Binding-site contacts:
Ligand atom O8 contacts residue GLN190 of chain 2.A at 2.9 Å (h-bond).
Ligand atom O4 contacts residue PRO226 of chain 2.A at 3.5 Å.
Ligand atom O6 contacts residue MN1 of chain 2.B at 2.2 Å.
Ligand atom C1 contacts residue GLN190 of chain 2.A at 3.5 Å.
Ligand atom O9 contacts residue MET225 of chain 2.A at 3.2 Å.
Ligand atom C28 contacts residue PHE437 of chain 2.A at 3.4 Å (hydrophobic).
Ligand atom C10 contacts residue ILE327 of chain 2.A at 3.4 Å (hydrophobic).
Ligand atom O10 contacts residue GLU282 of chain 2.A at 3.5 Å.
Ligand atom N2 contacts residue GLN190 of chain 2.A at 3.2 Å (h-bond).
Ligand atom N2 contacts residue ILE171 of chain 2.A at 3.4 Å (h-bond).
Ligand atom C19 contacts residue ILE171 of chain 2.A at 3.3 Å (hydrophobic).
Ligand atom O10 contacts residue ARG173 of chain 2.A at 3.0 Å (salt-bridge).
Ligand atom O4 contacts residue HIS191 of chain 2.A at 3.5 Å (h-bond).
Ligand atom O9 contacts residue PRO226 of chain 2.A at 3.3 Å (h-bond).
Ligand atom C11 contacts residue SER224 of chain 2.A at 3.5 Å.
Ligand atom O6 contacts residue K1 of chain 2.C at 2.9 Å.
Ligand atom O7 contacts residue ILE171 of chain 2.A at 2.8 Å (h-bond).
Ligand atom C2 contacts residue ALA172 of chain 2.A at 3.5 Å (hydrophobic).
Ligand atom O6 contacts residue ASN168 of chain 2.A at 2.9 Å (h-bond).
Ligand atom O5 contacts residue HIS191 of chain 2.A at 2.8 Å (h-bond).
Ligand atom O3 contacts residue K1 of chain 2.C at 3.0 Å.
Ligand atom N4 contacts residue ILE171 of chain 2.A at 3.4 Å (h-bond).
Ligand atom C25 contacts residue LEU439 of chain 2.A at 3.5 Å (hydrophobic).
Ligand atom O6 contacts residue HIS191 of chain 2.A at 3.1 Å (h-bond).
Ligand atom O4 contacts residue LYS391 of chain 2.A at 2.7 Å (salt-bridge).
Ligand atom P1 contacts residue K1 of chain 2.C at 3.4 Å.
Ligand atom C2 contacts residue ARG173 of chain 2.A at 3.4 Å.
Ligand atom C26 contacts residue PHE437 of chain 2.A at 3.4 Å (hydrophobic).
Ligand atom O3 contacts residue SER223 of chain 2.A at 3.4 Å (h-bond).
Ligand atom O11 contacts residue MET283 of chain 2.A at 3.1 Å (h-bond).
Ligand atom O2 contacts residue ARG173 of chain 2.A at 2.7 Å (salt-bridge).
Ligand atom O1 contacts residue GLN190 of chain 2.A at 2.9 Å (h-bond).
Ligand atom C4 contacts residue ILE171 of chain 2.A at 3.4 Å (hydrophobic).
Ligand atom C27 contacts residue PHE437 of chain 2.A at 3.2 Å (hydrophobic).
Ligand atom O7 contacts residue SER223 of chain 2.A at 3.5 Å (h-bond).
Ligand atom P1 contacts residue MN1 of chain 2.B at 3.4 Å.
Ligand atom C12 contacts residue THR153 of chain 2.A at 3.4 Å.
Ligand atom C6 contacts residue ILE327 of chain 2.A at 3.5 Å (hydrophobic).
Ligand atom O6 contacts residue GLU233 of chain 2.A at 3.1 Å (salt-bridge).
Ligand atom O3 contacts residue SER170 of chain 2.A at 3.2 Å.

Sequence of chain 2.A:
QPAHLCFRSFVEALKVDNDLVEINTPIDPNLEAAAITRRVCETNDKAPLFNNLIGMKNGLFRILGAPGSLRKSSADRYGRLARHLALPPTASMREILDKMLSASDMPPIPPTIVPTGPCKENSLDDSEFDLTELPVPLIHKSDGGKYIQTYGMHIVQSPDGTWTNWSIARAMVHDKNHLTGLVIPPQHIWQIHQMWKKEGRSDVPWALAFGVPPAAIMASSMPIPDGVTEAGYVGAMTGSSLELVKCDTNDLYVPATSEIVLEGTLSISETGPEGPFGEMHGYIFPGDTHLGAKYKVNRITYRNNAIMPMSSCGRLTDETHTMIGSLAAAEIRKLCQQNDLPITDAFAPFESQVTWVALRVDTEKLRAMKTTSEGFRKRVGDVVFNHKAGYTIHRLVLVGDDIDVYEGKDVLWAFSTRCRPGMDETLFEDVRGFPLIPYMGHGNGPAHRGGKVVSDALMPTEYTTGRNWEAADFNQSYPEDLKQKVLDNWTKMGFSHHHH

This protein binds this small molecule.
Small molecule (SMILES): Cc1cc2c3c(c1C)C(C)(C)C[C@H]1C(C(=O)O)=C(c4ccccc4)[C@]4(C(=O)NC(=O)N=C4N2C[C@H](O)[C@H](O)[C@H](O)COP(=O)(O)O)N31